This small molecule binds to this protein.
Small molecule (SMILES): CSc1ccc2c(c1)N(CC[C@H]1CCCCN1C)c1ccccc1S2

Binding-site contacts:
Ligand atom CAB contacts residue VAL352 of chain 1.A at 3.9 Å (hydrophobic).
Ligand atom SAY contacts residue SER282 of chain 1.A at 3.3 Å (h-bond).
Ligand atom CAF contacts residue PHE90 of chain 1.A at 3.9 Å (hydrophobic).
Ligand atom CAA contacts residue LEU99 of chain 1.A at 3.7 Å (hydrophobic).
Ligand atom SAX contacts residue PHE461 of chain 1.A at 3.4 Å.
Ligand atom CAP contacts residue ASP279 of chain 1.A at 3.8 Å.
Ligand atom CAA contacts residue PHE98 of chain 1.A at 3.8 Å (hydrophobic).
Ligand atom CAM contacts residue ASP279 of chain 1.A at 3.4 Å.
Ligand atom CAH contacts residue GLN222 of chain 1.A at 3.3 Å.
Ligand atom CAD contacts residue LEU191 of chain 1.A at 3.6 Å (hydrophobic).
Ligand atom CAK contacts residue THR287 of chain 1.A at 3.9 Å.
Ligand atom CAI contacts residue ALA187 of chain 1.A at 3.5 Å (hydrophobic).
Ligand atom NAV contacts residue ASP279 of chain 1.A at 3.0 Å (salt-bridge).
Ligand atom CAT contacts residue SER282 of chain 1.A at 3.6 Å.
Ligand atom CAA contacts residue ASP279 of chain 1.A at 3.9 Å.
Ligand atom CAJ contacts residue THR287 of chain 1.A at 3.9 Å.
Ligand atom CAQ contacts residue PHE461 of chain 1.A at 3.8 Å (hydrophobic).
Ligand atom CAK contacts residue VAL286 of chain 1.A at 3.9 Å (hydrophobic).
Ligand atom SAX contacts residue VAL352 of chain 1.A at 3.5 Å.
Ligand atom CAD contacts residue ALA187 of chain 1.A at 3.4 Å (hydrophobic).
Ligand atom CAL contacts residue SER282 of chain 1.A at 3.9 Å.
Ligand atom CAN contacts residue GLU194 of chain 1.A at 3.6 Å.
Ligand atom SAY contacts residue VAL286 of chain 1.A at 3.7 Å.
Ligand atom CAB contacts residue PHE98 of chain 1.A at 3.6 Å (hydrophobic).
Ligand atom CAH contacts residue GLU194 of chain 1.A at 3.7 Å.
Ligand atom CAD contacts residue GLY190 of chain 1.A at 3.9 Å.
Ligand atom CAO contacts residue PHE98 of chain 1.A at 3.9 Å (hydrophobic).
Ligand atom CAC contacts residue GLN222 of chain 1.A at 3.2 Å.
Ligand atom CAG contacts residue ASP279 of chain 1.A at 3.8 Å.
Ligand atom CAQ contacts residue PHE98 of chain 1.A at 3.6 Å (hydrophobic).
Ligand atom SAY contacts residue ALA283 of chain 1.A at 3.8 Å.
Ligand atom CAI contacts residue SER282 of chain 1.A at 3.7 Å.
Ligand atom SAX contacts residue PHE98 of chain 1.A at 3.6 Å.
Ligand atom CAC contacts residue GLY190 of chain 1.A at 3.8 Å.
Ligand atom CAB contacts residue HEM1 of chain 1.C at 3.9 Å.
Ligand atom CAU contacts residue LEU191 of chain 1.A at 3.8 Å (hydrophobic).
Ligand atom CAM contacts residue PHE90 of chain 1.A at 3.6 Å (hydrophobic).
Ligand atom CAG contacts residue SER282 of chain 1.A at 3.8 Å.
Ligand atom CAC contacts residue LEU191 of chain 1.A at 3.8 Å (hydrophobic).
Ligand atom CAF contacts residue ASP279 of chain 1.A at 3.4 Å.

Sequence of chain 1.A:
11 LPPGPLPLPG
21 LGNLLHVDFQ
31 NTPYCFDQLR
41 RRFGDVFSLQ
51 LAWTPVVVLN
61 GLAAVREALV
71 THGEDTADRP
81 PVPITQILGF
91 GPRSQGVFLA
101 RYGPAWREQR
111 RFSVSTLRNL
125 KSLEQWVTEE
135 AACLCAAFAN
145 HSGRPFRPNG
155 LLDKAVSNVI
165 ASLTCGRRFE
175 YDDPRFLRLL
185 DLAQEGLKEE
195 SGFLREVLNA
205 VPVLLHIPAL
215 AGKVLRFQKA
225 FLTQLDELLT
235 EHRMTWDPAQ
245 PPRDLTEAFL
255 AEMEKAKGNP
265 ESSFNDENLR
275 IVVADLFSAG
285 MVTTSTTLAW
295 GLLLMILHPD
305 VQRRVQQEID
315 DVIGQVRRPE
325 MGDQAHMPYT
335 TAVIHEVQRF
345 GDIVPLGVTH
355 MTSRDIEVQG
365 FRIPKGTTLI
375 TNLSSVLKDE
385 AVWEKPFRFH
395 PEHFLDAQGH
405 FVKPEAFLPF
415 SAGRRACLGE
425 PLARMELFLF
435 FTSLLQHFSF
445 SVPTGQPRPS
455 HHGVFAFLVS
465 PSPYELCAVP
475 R